Sequence of chain 1.M:
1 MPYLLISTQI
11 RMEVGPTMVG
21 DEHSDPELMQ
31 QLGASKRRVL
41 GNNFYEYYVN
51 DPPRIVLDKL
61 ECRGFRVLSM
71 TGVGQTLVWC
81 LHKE

Binding-site contacts:
Ligand atom N contacts residue GLU216 of chain 1.C at 3.2 Å (salt-bridge).
Ligand atom C contacts residue GLY74 of chain 1.N at 3.8 Å.
Ligand atom OXT contacts residue VAL73 of chain 1.N at 3.3 Å (h-bond).
Ligand atom CB contacts residue THR76 of chain 1.N at 3.8 Å.
Ligand atom C contacts residue GLN75 of chain 1.M at 4.0 Å.
Ligand atom O contacts residue GLY74 of chain 1.N at 3.8 Å.
Ligand atom CE2 contacts residue MET12 of chain 1.M at 3.9 Å (hydrophobic).
Ligand atom CE2 contacts residue ILE10 of chain 1.M at 3.8 Å (hydrophobic).
Ligand atom CG contacts residue VAL73 of chain 1.N at 3.4 Å (hydrophobic).
Ligand atom CA contacts residue GLN75 of chain 1.M at 3.7 Å.
Ligand atom CD1 contacts residue VAL73 of chain 1.N at 3.4 Å (hydrophobic).
Ligand atom O contacts residue GLN75 of chain 1.N at 3.9 Å.
Ligand atom CE1 contacts residue GLN9 of chain 1.M at 3.8 Å.
Ligand atom C contacts residue GLN75 of chain 1.N at 3.6 Å.
Ligand atom CA contacts residue ILE10 of chain 1.M at 3.6 Å (hydrophobic).
Ligand atom CE1 contacts residue ARG11 of chain 1.M at 4.0 Å.
Ligand atom CZ contacts residue LEU77 of chain 1.M at 3.8 Å (hydrophobic).
Ligand atom CD2 contacts residue VAL73 of chain 1.N at 3.4 Å (hydrophobic).
Ligand atom OXT contacts residue GLN75 of chain 1.N at 2.7 Å (h-bond).
Ligand atom CZ contacts residue MET12 of chain 1.M at 3.9 Å (hydrophobic).
Ligand atom N contacts residue GLN75 of chain 1.M at 2.6 Å (h-bond).
Ligand atom CG contacts residue ILE10 of chain 1.M at 3.4 Å (hydrophobic).
Ligand atom CZ contacts residue ILE10 of chain 1.M at 3.8 Å (hydrophobic).
Ligand atom CB contacts residue VAL73 of chain 1.N at 3.0 Å (hydrophobic).
Ligand atom C contacts residue THR76 of chain 1.N at 3.5 Å.
Ligand atom CD1 contacts residue GLN75 of chain 1.M at 3.5 Å.
Ligand atom CE2 contacts residue VAL73 of chain 1.N at 3.9 Å (hydrophobic).
Ligand atom CZ contacts residue ARG11 of chain 1.M at 3.9 Å.
Ligand atom OXT contacts residue THR76 of chain 1.N at 2.7 Å (h-bond).
Ligand atom N contacts residue ILE10 of chain 1.M at 2.9 Å (h-bond).
Ligand atom O contacts residue GLN75 of chain 1.M at 3.3 Å (h-bond).
Ligand atom OXT contacts residue GLY74 of chain 1.N at 3.6 Å.
Ligand atom CD2 contacts residue ILE10 of chain 1.M at 3.6 Å (hydrophobic).
Ligand atom CA contacts residue THR76 of chain 1.N at 3.5 Å.
Ligand atom CB contacts residue GLN75 of chain 1.M at 3.9 Å.
Ligand atom C contacts residue VAL73 of chain 1.N at 3.8 Å (hydrophobic).
Ligand atom CE1 contacts residue GLN75 of chain 1.M at 3.4 Å.
Ligand atom CD1 contacts residue ILE10 of chain 1.M at 3.4 Å (hydrophobic).
Ligand atom O contacts residue PRO218 of chain 1.C at 3.6 Å.
Ligand atom CE1 contacts residue ILE10 of chain 1.M at 3.3 Å (hydrophobic).

Sequence of chain 1.N:
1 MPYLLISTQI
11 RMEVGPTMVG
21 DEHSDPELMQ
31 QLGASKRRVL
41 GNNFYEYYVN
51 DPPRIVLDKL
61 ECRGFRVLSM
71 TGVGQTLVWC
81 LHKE

The small molecule below binds the protein below.
Small molecule (SMILES): N[C@@H](Cc1ccccc1)C(=O)O

Sequence of chain 1.C:
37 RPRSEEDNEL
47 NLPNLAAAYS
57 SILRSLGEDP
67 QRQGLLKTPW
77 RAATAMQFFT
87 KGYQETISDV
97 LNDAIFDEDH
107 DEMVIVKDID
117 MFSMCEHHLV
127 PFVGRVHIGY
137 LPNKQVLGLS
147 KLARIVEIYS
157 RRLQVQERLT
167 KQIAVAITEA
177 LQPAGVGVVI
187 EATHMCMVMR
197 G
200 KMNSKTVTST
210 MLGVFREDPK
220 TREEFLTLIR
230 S